Binding-site contacts:
Ligand atom C01 contacts residue CIT1 of chain 1.WA at 3.5 Å.
Ligand atom C02 contacts residue THR21 of chain 1.L at 3.7 Å.
Ligand atom C16 contacts residue SER20 of chain 1.L at 3.5 Å.
Ligand atom C40 contacts residue ALA49 of chain 1.L at 3.5 Å (hydrophobic).
Ligand atom C33 contacts residue THR1 of chain 1.L at 3.3 Å.
Ligand atom F38 contacts residue ALA52 of chain 1.L at 3.5 Å.
Ligand atom N32 contacts residue CIT1 of chain 1.WA at 3.3 Å (h-bond).
Ligand atom O28 contacts residue ALA125 of chain 1.M at 3.4 Å.
Ligand atom C13 contacts residue GLY128 of chain 1.M at 3.5 Å.
Ligand atom O31 contacts residue THR21 of chain 1.L at 3.0 Å (h-bond).
Ligand atom C39 contacts residue VAL31 of chain 1.L at 3.6 Å (hydrophobic).
Ligand atom C14 contacts residue ASP124 of chain 1.M at 3.5 Å.
Ligand atom N03 contacts residue THR21 of chain 1.L at 2.8 Å (h-bond).
Ligand atom N32 contacts residue GLY47 of chain 1.L at 3.0 Å (h-bond).
Ligand atom O09 contacts residue GLN22 of chain 1.L at 3.2 Å.
Ligand atom C35 contacts residue ILE45 of chain 1.L at 3.6 Å (hydrophobic).
Ligand atom C18 contacts residue ASN130 of chain 1.M at 3.7 Å.
Ligand atom C39 contacts residue ALA49 of chain 1.L at 3.7 Å (hydrophobic).
Ligand atom C19 contacts residue TRP129 of chain 1.M at 3.6 Å (hydrophobic).
Ligand atom F41 contacts residue ALA49 of chain 1.L at 3.2 Å.
Ligand atom O31 contacts residue SER20 of chain 1.L at 3.4 Å.
Ligand atom C17 contacts residue ASN130 of chain 1.M at 3.5 Å.
Ligand atom C01 contacts residue THR21 of chain 1.L at 3.7 Å.
Ligand atom C19 contacts residue ALA49 of chain 1.L at 3.6 Å (hydrophobic).
Ligand atom C20 contacts residue ALA49 of chain 1.L at 3.6 Å (hydrophobic).
Ligand atom C35 contacts residue LYS33 of chain 1.L at 3.6 Å.
Ligand atom C20 contacts residue TRP129 of chain 1.M at 3.5 Å (hydrophobic).
Ligand atom O09 contacts residue SER27 of chain 1.L at 3.2 Å (h-bond).
Ligand atom C16 contacts residue ASN130 of chain 1.M at 3.6 Å.
Ligand atom C12 contacts residue PHE123 of chain 1.M at 3.7 Å (hydrophobic).
Ligand atom C33 contacts residue CIT1 of chain 1.WA at 3.6 Å.
Ligand atom N29 contacts residue ASP124 of chain 1.M at 3.6 Å.
Ligand atom C36 contacts residue ILE45 of chain 1.L at 3.2 Å (hydrophobic).
Ligand atom C07 contacts residue ASP124 of chain 1.M at 3.4 Å.
Ligand atom O05 contacts residue ALA49 of chain 1.L at 2.9 Å (h-bond).
Ligand atom C06 contacts residue ASP124 of chain 1.M at 3.6 Å.
Ligand atom C36 contacts residue LYS33 of chain 1.L at 3.7 Å.
Ligand atom C33 contacts residue LYS33 of chain 1.L at 3.6 Å.
Ligand atom C17 contacts residue SER20 of chain 1.L at 3.3 Å.
Ligand atom N21 contacts residue ASP124 of chain 1.M at 2.8 Å (salt-bridge).

Sequence of chain 1.M:
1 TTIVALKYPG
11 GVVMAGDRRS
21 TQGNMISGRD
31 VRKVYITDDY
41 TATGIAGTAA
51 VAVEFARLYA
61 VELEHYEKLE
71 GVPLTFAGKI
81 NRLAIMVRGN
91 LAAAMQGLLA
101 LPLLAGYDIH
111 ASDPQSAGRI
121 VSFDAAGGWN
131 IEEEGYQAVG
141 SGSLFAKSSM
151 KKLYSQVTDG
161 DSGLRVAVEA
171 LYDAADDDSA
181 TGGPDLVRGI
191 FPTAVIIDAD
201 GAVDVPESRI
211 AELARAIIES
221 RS

Sequence of chain 1.L:
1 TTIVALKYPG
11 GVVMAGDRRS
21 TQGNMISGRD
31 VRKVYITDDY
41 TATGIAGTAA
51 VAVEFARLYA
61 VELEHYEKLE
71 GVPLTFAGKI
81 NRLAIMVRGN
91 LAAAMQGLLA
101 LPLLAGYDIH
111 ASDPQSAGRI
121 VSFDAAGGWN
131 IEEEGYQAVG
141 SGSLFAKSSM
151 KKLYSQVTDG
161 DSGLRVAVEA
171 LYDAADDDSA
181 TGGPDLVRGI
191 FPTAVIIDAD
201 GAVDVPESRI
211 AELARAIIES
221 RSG

A small-molecule ligand and the protein it binds are described below.
Small molecule (SMILES): Cc1cc(C(=O)N[C@@H](CC(=O)N2CCC[C@@H]2c2ccccc2)C(=O)N[C@@H](C)C(=O)NCc2ccc(F)cc2F)no1